Sequence of chain 1.A:
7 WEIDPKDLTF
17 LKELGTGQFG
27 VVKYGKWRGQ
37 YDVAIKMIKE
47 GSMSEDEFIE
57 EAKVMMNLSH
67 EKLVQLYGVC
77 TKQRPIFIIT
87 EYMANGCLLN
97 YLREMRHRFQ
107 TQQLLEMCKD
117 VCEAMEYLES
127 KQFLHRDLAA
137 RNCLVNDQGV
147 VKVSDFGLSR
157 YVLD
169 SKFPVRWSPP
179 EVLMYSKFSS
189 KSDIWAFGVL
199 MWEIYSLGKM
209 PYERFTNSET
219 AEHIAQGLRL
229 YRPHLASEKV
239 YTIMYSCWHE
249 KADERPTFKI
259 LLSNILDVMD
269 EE

The protein below binds the small molecule below.
Small molecule (SMILES): CC1(C(=O)N2CCC[C@@H](c3nc(-c4ccc(C(=O)Nc5cc(C(F)(F)F)ccn5)cc4)c4c(N)nccn34)C2)COC1

Binding-site contacts:
Ligand atom N30 contacts residue ALA40 of chain 1.A at 3.3 Å.
Ligand atom F18 contacts residue ILE84 of chain 1.A at 3.7 Å.
Ligand atom C5 contacts residue ASP151 of chain 1.A at 3.3 Å.
Ligand atom N10 contacts residue SER150 of chain 1.A at 3.3 Å (h-bond).
Ligand atom C5 contacts residue SER150 of chain 1.A at 3.4 Å.
Ligand atom N30 contacts residue THR86 of chain 1.A at 3.4 Å (h-bond).
Ligand atom N20 contacts residue MET89 of chain 1.A at 3.0 Å (h-bond).
Ligand atom C39 contacts residue ASN96 of chain 1.A at 3.5 Å.
Ligand atom F19 contacts residue LEU154 of chain 1.A at 3.6 Å.
Ligand atom F18 contacts residue MET62 of chain 1.A at 3.6 Å.
Ligand atom C15 contacts residue SER150 of chain 1.A at 3.6 Å.
Ligand atom N9 contacts residue SER150 of chain 1.A at 2.9 Å (h-bond).
Ligand atom C7 contacts residue ASP151 of chain 1.A at 3.7 Å.
Ligand atom F19 contacts residue PHE54 of chain 1.A at 3.2 Å.
Ligand atom F17 contacts residue MET61 of chain 1.A at 2.9 Å.
Ligand atom N28 contacts residue VAL28 of chain 1.A at 3.7 Å.
Ligand atom C21 contacts residue MET89 of chain 1.A at 3.0 Å (hydrophobic).
Ligand atom C11 contacts residue ASP151 of chain 1.A at 3.7 Å.
Ligand atom O8 contacts residue ILE84 of chain 1.A at 3.5 Å.
Ligand atom C1 contacts residue THR86 of chain 1.A at 3.5 Å.
Ligand atom O38 contacts residue GLY92 of chain 1.A at 3.4 Å.
Ligand atom C23 contacts residue ALA40 of chain 1.A at 3.6 Å (hydrophobic).
Ligand atom F17 contacts residue PHE54 of chain 1.A at 3.7 Å.
Ligand atom C4 contacts residue LEU140 of chain 1.A at 3.7 Å (hydrophobic).
Ligand atom C13 contacts residue LEU154 of chain 1.A at 3.7 Å (hydrophobic).
Ligand atom C16 contacts residue LEU154 of chain 1.A at 3.7 Å (hydrophobic).
Ligand atom C12 contacts residue LEU154 of chain 1.A at 3.7 Å (hydrophobic).
Ligand atom F19 contacts residue ILE84 of chain 1.A at 3.7 Å.
Ligand atom N30 contacts residue GLU87 of chain 1.A at 3.0 Å (salt-bridge).
Ligand atom O38 contacts residue CYS93 of chain 1.A at 3.1 Å (h-bond).
Ligand atom C14 contacts residue LEU72 of chain 1.A at 3.7 Å (hydrophobic).
Ligand atom F17 contacts residue LEU154 of chain 1.A at 3.3 Å.
Ligand atom N9 contacts residue ASP151 of chain 1.A at 3.3 Å (salt-bridge).
Ligand atom C4 contacts residue LYS42 of chain 1.A at 3.7 Å.
Ligand atom C11 contacts residue PHE152 of chain 1.A at 3.5 Å (hydrophobic).
Ligand atom C5 contacts residue LYS42 of chain 1.A at 3.4 Å.
Ligand atom C22 contacts residue LEU20 of chain 1.A at 3.7 Å (hydrophobic).
Ligand atom N10 contacts residue ASP151 of chain 1.A at 3.0 Å (salt-bridge).
Ligand atom O40 contacts residue ASN96 of chain 1.A at 3.3 Å.
Ligand atom C32 contacts residue THR22 of chain 1.A at 3.7 Å.